Sequence of chain 1.B:
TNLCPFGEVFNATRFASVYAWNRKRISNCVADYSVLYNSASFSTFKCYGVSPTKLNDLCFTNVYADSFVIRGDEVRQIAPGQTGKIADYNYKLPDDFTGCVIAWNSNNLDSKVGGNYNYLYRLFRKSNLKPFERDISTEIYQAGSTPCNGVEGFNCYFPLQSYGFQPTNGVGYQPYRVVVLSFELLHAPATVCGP

Binding-site contacts:
Ligand atom C1 contacts residue ASN343 of chain 1.B at 1.4 Å.
Ligand atom O6 contacts residue VAL367 of chain 1.B at 4.3 Å.
Ligand atom O6 contacts residue ASN343 of chain 1.B at 4.5 Å.
Ligand atom O4 contacts residue VAL367 of chain 1.B at 4.0 Å.
Ligand atom C4 contacts residue ASN343 of chain 1.B at 4.2 Å.
Ligand atom C6 contacts residue VAL367 of chain 1.B at 4.2 Å (hydrophobic).
Ligand atom C5 contacts residue ASN343 of chain 1.B at 3.7 Å.
Ligand atom O5 contacts residue GLY339 of chain 1.B at 4.2 Å.
Ligand atom C2 contacts residue ASN343 of chain 1.B at 2.5 Å.
Ligand atom O7 contacts residue ASN343 of chain 1.B at 3.2 Å (h-bond).
Ligand atom O5 contacts residue ASN343 of chain 1.B at 2.4 Å (h-bond).
Ligand atom C7 contacts residue ASN343 of chain 1.B at 3.0 Å.
Ligand atom N2 contacts residue ASN343 of chain 1.B at 2.9 Å (h-bond).
Ligand atom C8 contacts residue ASN343 of chain 1.B at 3.5 Å.
Ligand atom C3 contacts residue ASN343 of chain 1.B at 3.8 Å.

The protein below binds the small molecule below.
Small molecule (SMILES): CC(=O)N[C@@H]1[C@@H](O)[C@H](O)[C@@H](CO)O[C@H]1O